Sequence of chain 1.D:
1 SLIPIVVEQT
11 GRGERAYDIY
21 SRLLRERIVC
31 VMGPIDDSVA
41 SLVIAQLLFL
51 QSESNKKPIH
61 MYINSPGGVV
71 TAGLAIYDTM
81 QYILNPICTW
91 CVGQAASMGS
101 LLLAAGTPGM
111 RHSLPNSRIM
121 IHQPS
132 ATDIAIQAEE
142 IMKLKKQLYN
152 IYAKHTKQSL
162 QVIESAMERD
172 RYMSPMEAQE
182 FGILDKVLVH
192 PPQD

Binding-site contacts:
Ligand atom F2 contacts residue LEU114 of chain 1.D at 3.6 Å.
Ligand atom CB contacts residue TYR62 of chain 1.D at 3.7 Å (hydrophobic).
Ligand atom CE1 contacts residue LEU48 of chain 1.C at 3.8 Å (hydrophobic).
Ligand atom C contacts residue HIS60 of chain 1.D at 3.4 Å.
Ligand atom CA contacts residue TYR62 of chain 1.D at 3.8 Å (hydrophobic).
Ligand atom CZ contacts residue THR79 of chain 1.C at 3.6 Å.
Ligand atom CD1 contacts residue TRP90 of chain 1.D at 3.5 Å (hydrophobic).
Ligand atom C contacts residue TYR62 of chain 1.D at 3.5 Å (hydrophobic).
Ligand atom N contacts residue TYR62 of chain 1.D at 2.8 Å (h-bond).
Ligand atom CG contacts residue TRP90 of chain 1.D at 3.6 Å (hydrophobic).
Ligand atom F1 contacts residue ILE44 of chain 1.C at 3.5 Å.
Ligand atom F2 contacts residue THR79 of chain 1.C at 3.3 Å.
Ligand atom O contacts residue TYR82 of chain 1.C at 2.8 Å (h-bond).
Ligand atom C6 contacts residue ARG22 of chain 1.D at 3.8 Å.
Ligand atom O2 contacts residue LEU48 of chain 1.C at 3.5 Å.
Ligand atom CD2 contacts residue TYR82 of chain 1.C at 3.8 Å (hydrophobic).
Ligand atom CB contacts residue HIS60 of chain 1.D at 3.6 Å.
Ligand atom C4 contacts residue ILE28 of chain 1.D at 3.8 Å (hydrophobic).
Ligand atom C7 contacts residue PHE49 of chain 1.C at 3.4 Å (hydrophobic).
Ligand atom C5 contacts residue LEU23 of chain 1.D at 3.8 Å (hydrophobic).
Ligand atom C2 contacts residue TYR62 of chain 1.D at 3.6 Å (hydrophobic).
Ligand atom C6 contacts residue GLU26 of chain 1.D at 3.5 Å.
Ligand atom CD1 contacts residue TYR62 of chain 1.D at 3.5 Å (hydrophobic).
Ligand atom C35 contacts residue LYS187 of chain 1.D at 3.5 Å.
Ligand atom CB contacts residue HIS60 of chain 1.D at 3.6 Å.
Ligand atom C37 contacts residue TRP90 of chain 1.D at 3.6 Å (hydrophobic).
Ligand atom CA contacts residue HIS60 of chain 1.D at 3.5 Å.
Ligand atom C37 contacts residue TYR82 of chain 1.C at 3.4 Å (hydrophobic).
Ligand atom CD1 contacts residue LEU48 of chain 1.C at 3.7 Å (hydrophobic).
Ligand atom CE1 contacts residue TRP90 of chain 1.D at 3.7 Å (hydrophobic).
Ligand atom N contacts residue HIS60 of chain 1.D at 3.6 Å.
Ligand atom C7 contacts residue ARG22 of chain 1.D at 3.6 Å.
Ligand atom CD contacts residue TYR62 of chain 1.D at 3.7 Å (hydrophobic).
Ligand atom C36 contacts residue LEU189 of chain 1.D at 3.6 Å (hydrophobic).
Ligand atom O contacts residue HIS60 of chain 1.D at 3.6 Å.
Ligand atom F2 contacts residue TYR82 of chain 1.C at 3.4 Å.
Ligand atom O contacts residue TYR62 of chain 1.D at 2.5 Å (h-bond).
Ligand atom C2 contacts residue ILE28 of chain 1.D at 3.5 Å (hydrophobic).
Ligand atom C1 contacts residue TYR62 of chain 1.D at 3.6 Å (hydrophobic).
Ligand atom F1 contacts residue TYR62 of chain 1.D at 3.5 Å.

Sequence of chain 1.C:
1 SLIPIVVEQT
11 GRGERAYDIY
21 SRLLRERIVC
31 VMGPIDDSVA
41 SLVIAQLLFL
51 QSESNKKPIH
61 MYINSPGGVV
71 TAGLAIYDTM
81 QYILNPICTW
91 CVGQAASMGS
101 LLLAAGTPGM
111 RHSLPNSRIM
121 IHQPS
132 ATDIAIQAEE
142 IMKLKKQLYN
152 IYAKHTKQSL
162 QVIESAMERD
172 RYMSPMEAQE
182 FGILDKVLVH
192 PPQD

The small molecule below binds the protein below.
Small molecule (SMILES): CCCC/C=C/C(=O)N[C@@H](Cc1cc(F)cc(F)c1)C(=O)N[C@@H]1C(=O)N2CCC[C@H]2C(=O)N2CC[C@H](C)C[C@H]2C(=O)N[C@@H](C)C(=O)N2CCC[C@H]2C(=O)O[C@H]1C